Sequence of chain 1.D:
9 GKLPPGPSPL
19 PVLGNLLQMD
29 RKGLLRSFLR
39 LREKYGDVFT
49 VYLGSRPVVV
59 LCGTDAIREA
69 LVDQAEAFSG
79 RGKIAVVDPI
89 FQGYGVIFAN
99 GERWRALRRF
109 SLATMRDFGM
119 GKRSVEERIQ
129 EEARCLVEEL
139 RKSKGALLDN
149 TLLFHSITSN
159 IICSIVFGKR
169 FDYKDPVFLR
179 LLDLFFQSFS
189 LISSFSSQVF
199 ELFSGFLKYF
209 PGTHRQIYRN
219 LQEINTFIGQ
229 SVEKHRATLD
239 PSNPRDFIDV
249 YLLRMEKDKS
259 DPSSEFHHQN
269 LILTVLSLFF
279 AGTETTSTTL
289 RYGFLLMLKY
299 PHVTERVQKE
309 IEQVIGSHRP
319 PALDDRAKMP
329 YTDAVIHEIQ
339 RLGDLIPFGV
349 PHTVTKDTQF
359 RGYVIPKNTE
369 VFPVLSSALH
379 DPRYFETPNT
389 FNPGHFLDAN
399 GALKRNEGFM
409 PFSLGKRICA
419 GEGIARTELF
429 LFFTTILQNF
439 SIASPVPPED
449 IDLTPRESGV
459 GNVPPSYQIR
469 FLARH

A small-molecule ligand and the protein it binds are described below.
Small molecule (SMILES): Clc1ccc(-c2cnc[nH]2)cc1

Binding-site contacts:
Ligand atom C11 contacts residue VAL348 of chain 1.D at 3.6 Å (hydrophobic).
Ligand atom CL contacts residue ILE82 of chain 1.D at 3.9 Å.
Ligand atom C10 contacts residue ILE95 of chain 1.D at 4.5 Å (hydrophobic).
Ligand atom CL contacts residue PHE96 of chain 1.D at 4.1 Å.
Ligand atom CL contacts residue PHE278 of chain 1.D at 4.0 Å.
Ligand atom C4 contacts residue HEM1 of chain 1.K at 4.1 Å.
Ligand atom N3 contacts residue HEM1 of chain 1.K at 4.1 Å.
Ligand atom CL contacts residue VAL458 of chain 1.D at 4.1 Å.
Ligand atom C2 contacts residue HEM1 of chain 1.K at 3.0 Å.
Ligand atom C5 contacts residue HEM1 of chain 1.K at 2.9 Å.
Ligand atom C2 contacts residue ILE344 of chain 1.D at 4.2 Å (hydrophobic).
Ligand atom C11 contacts residue PHE278 of chain 1.D at 4.4 Å (hydrophobic).
Ligand atom N1 contacts residue HEM1 of chain 1.K at 1.9 Å.
Ligand atom C4 contacts residue ILE344 of chain 1.D at 4.1 Å (hydrophobic).
Ligand atom N1 contacts residue CYS417 of chain 1.D at 4.2 Å.
Ligand atom C9 contacts residue PHE278 of chain 1.D at 3.5 Å (hydrophobic).
Ligand atom N1 contacts residue ILE344 of chain 1.D at 4.3 Å.
Ligand atom C7 contacts residue GLU282 of chain 1.D at 4.2 Å.
Ligand atom C2 contacts residue ALA279 of chain 1.D at 4.0 Å (hydrophobic).
Ligand atom C10 contacts residue VAL348 of chain 1.D at 3.5 Å (hydrophobic).
Ligand atom C4 contacts residue ALA279 of chain 1.D at 3.9 Å (hydrophobic).
Ligand atom C7 contacts residue PHE278 of chain 1.D at 4.0 Å (hydrophobic).
Ligand atom N3 contacts residue ALA279 of chain 1.D at 3.5 Å.
Ligand atom C4 contacts residue THR283 of chain 1.D at 4.3 Å.
Ligand atom C11 contacts residue ILE95 of chain 1.D at 4.1 Å (hydrophobic).
Ligand atom C10 contacts residue PHE278 of chain 1.D at 4.0 Å (hydrophobic).
Ligand atom C5 contacts residue ALA279 of chain 1.D at 3.4 Å (hydrophobic).
Ligand atom C6 contacts residue VAL348 of chain 1.D at 4.2 Å (hydrophobic).
Ligand atom C9 contacts residue VAL348 of chain 1.D at 4.1 Å (hydrophobic).
Ligand atom N1 contacts residue ALA279 of chain 1.D at 3.8 Å.
Ligand atom C6 contacts residue PHE278 of chain 1.D at 4.4 Å (hydrophobic).
Ligand atom C8 contacts residue PHE278 of chain 1.D at 3.5 Å (hydrophobic).
Ligand atom N3 contacts residue THR283 of chain 1.D at 3.2 Å (h-bond).
Ligand atom N3 contacts residue ILE344 of chain 1.D at 4.1 Å.
Ligand atom C8 contacts residue GLU282 of chain 1.D at 4.5 Å.
Ligand atom C10 contacts residue PHE96 of chain 1.D at 4.3 Å (hydrophobic).
Ligand atom C5 contacts residue THR283 of chain 1.D at 3.5 Å.
Ligand atom C5 contacts residue ILE344 of chain 1.D at 4.3 Å (hydrophobic).